Binding-site contacts:
Ligand atom C6 contacts residue TRP291 of chain 1.B at 3.7 Å (hydrophobic).
Ligand atom N1 contacts residue PRO269 of chain 1.B at 3.9 Å.
Ligand atom C5 contacts residue HEM1 of chain 1.I at 3.4 Å.
Ligand atom N8 contacts residue VAL271 of chain 1.B at 4.0 Å.
Ligand atom C10 contacts residue HEM1 of chain 1.I at 3.4 Å.
Ligand atom C3' contacts residue GLN182 of chain 1.B at 3.5 Å.
Ligand atom C4' contacts residue GLU296 of chain 1.B at 3.8 Å.
Ligand atom N6 contacts residue TYR292 of chain 1.B at 3.7 Å.
Ligand atom N6 contacts residue PRO269 of chain 1.B at 3.8 Å.
Ligand atom C4' contacts residue VAL271 of chain 1.B at 4.0 Å (hydrophobic).
Ligand atom N6 contacts residue HEM1 of chain 1.I at 3.4 Å.
Ligand atom C2' contacts residue GLU296 of chain 1.B at 3.5 Å.
Ligand atom C2 contacts residue GLU296 of chain 1.B at 3.5 Å.
Ligand atom C2' contacts residue HEM1 of chain 1.I at 3.4 Å.
Ligand atom N1 contacts residue GLU296 of chain 1.B at 2.7 Å (salt-bridge).
Ligand atom N1 contacts residue HEM1 of chain 1.I at 3.9 Å.
Ligand atom C6 contacts residue PRO269 of chain 1.B at 3.7 Å (hydrophobic).
Ligand atom C3' contacts residue HEM1 of chain 1.I at 3.8 Å.
Ligand atom C7 contacts residue GLU296 of chain 1.B at 3.4 Å.
Ligand atom C9 contacts residue HEM1 of chain 1.I at 3.6 Å.
Ligand atom N8 contacts residue HEM1 of chain 1.I at 3.1 Å (h-bond).
Ligand atom C5 contacts residue GLY290 of chain 1.B at 4.0 Å.
Ligand atom C5' contacts residue PRO269 of chain 1.B at 3.8 Å (hydrophobic).
Ligand atom N6 contacts residue GLU296 of chain 1.B at 2.7 Å (salt-bridge).
Ligand atom C5' contacts residue GLU296 of chain 1.B at 3.1 Å.
Ligand atom N11 contacts residue HEM1 of chain 1.I at 2.9 Å (h-bond).
Ligand atom C5' contacts residue GLN182 of chain 1.B at 3.9 Å.
Ligand atom C6 contacts residue HEM1 of chain 1.I at 3.7 Å.
Ligand atom C5 contacts residue PRO269 of chain 1.B at 3.8 Å (hydrophobic).
Ligand atom C4 contacts residue HEM1 of chain 1.I at 3.8 Å.
Ligand atom C5 contacts residue TRP291 of chain 1.B at 4.0 Å (hydrophobic).
Ligand atom C6 contacts residue GLU296 of chain 1.B at 3.5 Å.
Ligand atom N6 contacts residue TRP291 of chain 1.B at 2.7 Å (h-bond).
Ligand atom C7 contacts residue HEM1 of chain 1.I at 3.6 Å.
Ligand atom C9 contacts residue GLN182 of chain 1.B at 3.9 Å.
Ligand atom N11 contacts residue VAL271 of chain 1.B at 3.3 Å.
Ligand atom C3 contacts residue VAL271 of chain 1.B at 4.0 Å (hydrophobic).
Ligand atom N1' contacts residue TYR292 of chain 1.B at 3.7 Å.
Ligand atom C5' contacts residue TYR292 of chain 1.B at 3.7 Å (hydrophobic).
Ligand atom N1' contacts residue GLU296 of chain 1.B at 2.6 Å (salt-bridge).

A protein and the small-molecule ligand that binds it are described below.
Small molecule (SMILES): NCCN[C@@H]1CNC[C@@H]1Cc1cccc(N)n1

Sequence of chain 1.B:
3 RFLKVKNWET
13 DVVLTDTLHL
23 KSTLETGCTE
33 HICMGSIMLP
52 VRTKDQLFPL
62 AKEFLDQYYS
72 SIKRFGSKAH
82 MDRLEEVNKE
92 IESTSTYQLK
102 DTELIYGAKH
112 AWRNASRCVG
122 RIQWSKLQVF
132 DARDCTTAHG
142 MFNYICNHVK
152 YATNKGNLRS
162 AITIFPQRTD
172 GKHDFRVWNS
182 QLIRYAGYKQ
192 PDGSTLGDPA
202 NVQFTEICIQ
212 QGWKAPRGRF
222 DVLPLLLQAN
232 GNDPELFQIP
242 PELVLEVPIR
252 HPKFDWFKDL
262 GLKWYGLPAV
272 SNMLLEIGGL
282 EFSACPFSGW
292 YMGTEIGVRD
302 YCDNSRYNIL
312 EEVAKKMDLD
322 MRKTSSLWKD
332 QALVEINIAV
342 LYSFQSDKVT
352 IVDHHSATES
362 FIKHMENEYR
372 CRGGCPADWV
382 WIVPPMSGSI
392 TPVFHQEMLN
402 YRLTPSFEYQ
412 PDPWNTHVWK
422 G